Binding-site contacts:
Ligand atom O3G contacts residue GLU172 of chain 1.L at 2.6 Å (salt-bridge).
Ligand atom O3A contacts residue THR34 of chain 1.L at 3.0 Å (h-bond).
Ligand atom PG contacts residue LYS36 of chain 1.L at 3.3 Å.
Ligand atom N7 contacts residue GLY35 of chain 1.L at 3.5 Å.
Ligand atom O3G contacts residue MG1 of chain 1.JA at 2.5 Å.
Ligand atom O2B contacts residue THR37 of chain 1.L at 3.2 Å (h-bond).
Ligand atom O1B contacts residue MG1 of chain 1.JA at 2.8 Å.
Ligand atom O2B contacts residue THR34 of chain 1.L at 3.3 Å (h-bond).
Ligand atom O2G contacts residue ARG241 of chain 1.M at 2.3 Å (salt-bridge).
Ligand atom O3A contacts residue ARG240 of chain 1.M at 3.2 Å (salt-bridge).
Ligand atom C5' contacts residue GLU190 of chain 1.M at 3.4 Å.
Ligand atom O1B contacts residue ARG241 of chain 1.M at 3.4 Å (salt-bridge).
Ligand atom O4' contacts residue SER317 of chain 1.L at 3.5 Å.
Ligand atom O1A contacts residue GLU190 of chain 1.M at 3.2 Å (salt-bridge).
Ligand atom O2A contacts residue THR34 of chain 1.L at 2.9 Å (h-bond).
Ligand atom O2A contacts residue GLY35 of chain 1.L at 3.4 Å.
Ligand atom PA contacts residue THR34 of chain 1.L at 3.4 Å.
Ligand atom O3' contacts residue ASP192 of chain 1.M at 2.4 Å (salt-bridge).
Ligand atom O2A contacts residue LYS36 of chain 1.L at 3.1 Å (salt-bridge).
Ligand atom O2A contacts residue TRP38 of chain 1.L at 3.2 Å (h-bond).
Ligand atom N7 contacts residue HIS316 of chain 1.L at 3.1 Å (h-bond).
Ligand atom O3B contacts residue LYS36 of chain 1.L at 3.1 Å (salt-bridge).
Ligand atom S1G contacts residue ASN225 of chain 1.L at 2.9 Å (h-bond).
Ligand atom O1B contacts residue THR37 of chain 1.L at 3.2 Å (h-bond).
Ligand atom O2B contacts residue LYS36 of chain 1.L at 2.5 Å (salt-bridge).
Ligand atom O1A contacts residue LYS193 of chain 1.M at 2.4 Å (salt-bridge).
Ligand atom O3B contacts residue ARG240 of chain 1.M at 3.2 Å (salt-bridge).
Ligand atom S1G contacts residue LYS36 of chain 1.L at 2.7 Å (salt-bridge).
Ligand atom N2 contacts residue ILE262 of chain 1.L at 3.4 Å.
Ligand atom O1B contacts residue ARG240 of chain 1.M at 3.3 Å (salt-bridge).
Ligand atom N1 contacts residue TRP38 of chain 1.L at 3.3 Å.
Ligand atom PG contacts residue GLU172 of chain 1.L at 3.5 Å.
Ligand atom PB contacts residue ARG240 of chain 1.M at 3.4 Å.
Ligand atom C3' contacts residue ASN199 of chain 1.M at 3.4 Å.
Ligand atom PB contacts residue LYS36 of chain 1.L at 3.4 Å.
Ligand atom N2 contacts residue TRP38 of chain 1.L at 3.4 Å.
Ligand atom C8 contacts residue GLY35 of chain 1.L at 3.5 Å.
Ligand atom O2A contacts residue THR37 of chain 1.L at 3.2 Å (h-bond).
Ligand atom O3' contacts residue ASN199 of chain 1.M at 3.4 Å (h-bond).
Ligand atom C6 contacts residue TRP38 of chain 1.L at 3.5 Å (hydrophobic).

Sequence of chain 1.M:
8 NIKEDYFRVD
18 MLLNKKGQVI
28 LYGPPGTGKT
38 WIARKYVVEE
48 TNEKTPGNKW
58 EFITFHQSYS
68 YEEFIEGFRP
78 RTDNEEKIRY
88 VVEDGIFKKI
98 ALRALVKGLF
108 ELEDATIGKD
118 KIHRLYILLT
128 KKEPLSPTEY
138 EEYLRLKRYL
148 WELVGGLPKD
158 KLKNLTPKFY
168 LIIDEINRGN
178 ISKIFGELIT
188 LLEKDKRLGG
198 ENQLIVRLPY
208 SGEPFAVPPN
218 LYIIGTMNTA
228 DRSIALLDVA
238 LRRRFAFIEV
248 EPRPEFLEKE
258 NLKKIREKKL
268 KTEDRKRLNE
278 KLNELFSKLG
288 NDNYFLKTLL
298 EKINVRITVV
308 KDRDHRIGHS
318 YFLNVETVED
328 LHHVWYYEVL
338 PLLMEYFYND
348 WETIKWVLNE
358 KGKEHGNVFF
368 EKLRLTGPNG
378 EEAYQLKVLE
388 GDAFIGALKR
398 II

A protein and the small-molecule ligand that binds it are described below.
Small molecule (SMILES): Nc1nc2c(ncn2[C@@H]2O[C@H](CO[P](=O)(O)O[P](=O)(O)OP(O)(O)=S)[C@@H](O)[C@H]2O)c(=O)[nH]1

Sequence of chain 1.L:
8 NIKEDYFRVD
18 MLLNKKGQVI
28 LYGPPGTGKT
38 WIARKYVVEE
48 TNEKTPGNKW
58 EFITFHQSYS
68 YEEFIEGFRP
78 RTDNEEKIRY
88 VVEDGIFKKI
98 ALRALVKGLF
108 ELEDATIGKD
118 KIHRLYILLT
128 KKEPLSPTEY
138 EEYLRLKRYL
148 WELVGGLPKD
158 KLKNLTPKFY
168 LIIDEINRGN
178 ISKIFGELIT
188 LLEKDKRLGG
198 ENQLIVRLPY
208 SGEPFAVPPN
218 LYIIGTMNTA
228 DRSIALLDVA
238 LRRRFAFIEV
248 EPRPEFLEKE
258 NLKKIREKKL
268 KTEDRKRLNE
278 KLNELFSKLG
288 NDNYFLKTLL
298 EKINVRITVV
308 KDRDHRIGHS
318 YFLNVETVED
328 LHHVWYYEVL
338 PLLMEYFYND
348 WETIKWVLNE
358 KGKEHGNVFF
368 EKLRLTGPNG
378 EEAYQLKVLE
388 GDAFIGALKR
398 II